Sequence of chain 1.M:
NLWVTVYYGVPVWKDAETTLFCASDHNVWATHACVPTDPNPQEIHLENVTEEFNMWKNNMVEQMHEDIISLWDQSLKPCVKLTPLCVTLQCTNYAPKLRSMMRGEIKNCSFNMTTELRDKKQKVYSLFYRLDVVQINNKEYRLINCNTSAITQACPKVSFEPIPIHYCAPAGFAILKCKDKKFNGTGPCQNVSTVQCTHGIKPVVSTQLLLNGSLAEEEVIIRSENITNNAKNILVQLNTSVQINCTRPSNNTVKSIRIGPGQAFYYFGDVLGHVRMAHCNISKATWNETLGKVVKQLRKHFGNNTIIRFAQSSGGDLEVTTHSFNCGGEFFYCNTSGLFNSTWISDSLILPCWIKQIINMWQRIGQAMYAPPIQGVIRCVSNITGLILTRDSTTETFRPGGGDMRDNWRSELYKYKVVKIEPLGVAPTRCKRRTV

Binding-site contacts:
Ligand atom O5 contacts residue ASN265 of chain 1.M at 2.3 Å (h-bond).
Ligand atom C1 contacts residue ARG412 of chain 1.M at 4.3 Å.
Ligand atom O7 contacts residue ASN301 of chain 1.M at 4.2 Å.
Ligand atom C4 contacts residue ASN265 of chain 1.M at 4.2 Å.
Ligand atom O4 contacts residue GLN263 of chain 1.M at 4.4 Å.
Ligand atom N2 contacts residue ASN265 of chain 1.M at 2.9 Å (h-bond).
Ligand atom C8 contacts residue GLN263 of chain 1.M at 4.3 Å.
Ligand atom C2 contacts residue GLN263 of chain 1.M at 3.9 Å.
Ligand atom O3 contacts residue GLN263 of chain 1.M at 4.4 Å.
Ligand atom O5 contacts residue ARG412 of chain 1.M at 3.8 Å.
Ligand atom C1 contacts residue VAL414 of chain 1.M at 4.3 Å (hydrophobic).
Ligand atom C8 contacts residue ILE302 of chain 1.M at 4.0 Å (hydrophobic).
Ligand atom C7 contacts residue ASN265 of chain 1.M at 3.6 Å.
Ligand atom C7 contacts residue SER303 of chain 1.M at 4.4 Å.
Ligand atom C1 contacts residue GLN263 of chain 1.M at 3.7 Å.
Ligand atom C5 contacts residue GLN263 of chain 1.M at 3.9 Å.
Ligand atom C3 contacts residue GLN263 of chain 1.M at 3.4 Å.
Ligand atom C8 contacts residue ASN301 of chain 1.M at 3.4 Å.
Ligand atom C7 contacts residue ASN301 of chain 1.M at 4.2 Å.
Ligand atom C8 contacts residue ASN265 of chain 1.M at 4.3 Å.
Ligand atom O7 contacts residue ASN265 of chain 1.M at 3.9 Å.
Ligand atom O7 contacts residue SER381 of chain 1.M at 4.5 Å.
Ligand atom C3 contacts residue ASN265 of chain 1.M at 3.7 Å.
Ligand atom C8 contacts residue SER381 of chain 1.M at 4.5 Å.
Ligand atom O5 contacts residue VAL414 of chain 1.M at 4.2 Å.
Ligand atom C4 contacts residue GLN263 of chain 1.M at 4.1 Å.
Ligand atom C8 contacts residue SER303 of chain 1.M at 3.5 Å.
Ligand atom O5 contacts residue GLN263 of chain 1.M at 4.3 Å.
Ligand atom C2 contacts residue ASN265 of chain 1.M at 2.4 Å.
Ligand atom N2 contacts residue GLN263 of chain 1.M at 4.0 Å.
Ligand atom C1 contacts residue ASN265 of chain 1.M at 1.4 Å.
Ligand atom C5 contacts residue ASN265 of chain 1.M at 3.6 Å.

This protein binds this small molecule.
Small molecule (SMILES): CC(=O)N[C@@H]1[C@@H](O)[C@H](O)[C@@H](CO)O[C@H]1O